The protein below binds the small molecule below.
Small molecule (SMILES): O=C(NCc1cc(Br)cc(Br)c1OC(=O)c1ccccc1[N+](=O)[O-])c1ccccc1[N+](=O)[O-]

Sequence of chain 1.F:
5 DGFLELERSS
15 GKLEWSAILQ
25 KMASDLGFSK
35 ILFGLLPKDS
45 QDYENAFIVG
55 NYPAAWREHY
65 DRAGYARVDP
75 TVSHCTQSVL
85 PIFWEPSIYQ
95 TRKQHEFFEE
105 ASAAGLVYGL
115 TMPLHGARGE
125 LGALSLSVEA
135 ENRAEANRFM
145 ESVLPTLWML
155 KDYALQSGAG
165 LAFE

Binding-site contacts:
Ligand atom BR2 contacts residue TYR64 of chain 1.F at 3.6 Å.
Ligand atom C27 contacts residue TYR47 of chain 1.F at 3.6 Å (hydrophobic).
Ligand atom O17 contacts residue SER129 of chain 1.F at 3.3 Å (h-bond).
Ligand atom C1 contacts residue TYR64 of chain 1.F at 3.6 Å (hydrophobic).
Ligand atom N1 contacts residue GLY38 of chain 1.F at 3.8 Å.
Ligand atom C7 contacts residue ASP73 of chain 1.F at 3.5 Å.
Ligand atom O19 contacts residue TRP60 of chain 1.F at 3.1 Å (h-bond).
Ligand atom C13 contacts residue TYR93 of chain 1.F at 3.5 Å (hydrophobic).
Ligand atom C4 contacts residue LEU36 of chain 1.F at 3.5 Å (hydrophobic).
Ligand atom C11 contacts residue TRP88 of chain 1.F at 3.6 Å (hydrophobic).
Ligand atom C27 contacts residue GLY126 of chain 1.F at 3.6 Å.
Ligand atom C6 contacts residue TYR64 of chain 1.F at 3.6 Å (hydrophobic).
Ligand atom C12 contacts residue THR75 of chain 1.F at 3.6 Å.
Ligand atom O22 contacts residue LEU36 of chain 1.F at 3.1 Å.
Ligand atom C12 contacts residue TRP88 of chain 1.F at 3.3 Å (hydrophobic).
Ligand atom C2 contacts residue TYR64 of chain 1.F at 3.5 Å (hydrophobic).
Ligand atom C11 contacts residue THR75 of chain 1.F at 3.5 Å.
Ligand atom O2 contacts residue LEU125 of chain 1.F at 3.7 Å.
Ligand atom O18 contacts residue LEU110 of chain 1.F at 3.0 Å.
Ligand atom O2 contacts residue LEU39 of chain 1.F at 3.2 Å (h-bond).
Ligand atom C13 contacts residue TRP88 of chain 1.F at 3.5 Å (hydrophobic).
Ligand atom C28 contacts residue TYR47 of chain 1.F at 3.8 Å (hydrophobic).
Ligand atom C30 contacts residue VAL76 of chain 1.F at 3.8 Å (hydrophobic).
Ligand atom C30 contacts residue ALA127 of chain 1.F at 3.6 Å (hydrophobic).
Ligand atom N16 contacts residue TRP60 of chain 1.F at 3.6 Å (h-bond).
Ligand atom BR2 contacts residue TRP60 of chain 1.F at 3.6 Å.
Ligand atom N8 contacts residue THR75 of chain 1.F at 3.7 Å.
Ligand atom BR1 contacts residue TYR47 of chain 1.F at 3.5 Å.
Ligand atom C5 contacts residue TYR64 of chain 1.F at 3.6 Å (hydrophobic).
Ligand atom O3 contacts residue ALA50 of chain 1.F at 3.3 Å.
Ligand atom O2 contacts residue LEU40 of chain 1.F at 3.6 Å.
Ligand atom N16 contacts residue TYR56 of chain 1.F at 3.7 Å.
Ligand atom N8 contacts residue ASP73 of chain 1.F at 2.7 Å (salt-bridge).
Ligand atom O17 contacts residue TYR56 of chain 1.F at 2.9 Å (h-bond).
Ligand atom C4 contacts residue TYR64 of chain 1.F at 3.7 Å (hydrophobic).
Ligand atom O18 contacts residue TRP60 of chain 1.F at 3.3 Å (h-bond).
Ligand atom C3 contacts residue TYR64 of chain 1.F at 3.4 Å (hydrophobic).
Ligand atom O2 contacts residue GLY38 of chain 1.F at 3.2 Å.
Ligand atom C9 contacts residue ASP73 of chain 1.F at 3.7 Å.
Ligand atom O19 contacts residue TYR56 of chain 1.F at 3.5 Å.